Sequence of chain 36.B:
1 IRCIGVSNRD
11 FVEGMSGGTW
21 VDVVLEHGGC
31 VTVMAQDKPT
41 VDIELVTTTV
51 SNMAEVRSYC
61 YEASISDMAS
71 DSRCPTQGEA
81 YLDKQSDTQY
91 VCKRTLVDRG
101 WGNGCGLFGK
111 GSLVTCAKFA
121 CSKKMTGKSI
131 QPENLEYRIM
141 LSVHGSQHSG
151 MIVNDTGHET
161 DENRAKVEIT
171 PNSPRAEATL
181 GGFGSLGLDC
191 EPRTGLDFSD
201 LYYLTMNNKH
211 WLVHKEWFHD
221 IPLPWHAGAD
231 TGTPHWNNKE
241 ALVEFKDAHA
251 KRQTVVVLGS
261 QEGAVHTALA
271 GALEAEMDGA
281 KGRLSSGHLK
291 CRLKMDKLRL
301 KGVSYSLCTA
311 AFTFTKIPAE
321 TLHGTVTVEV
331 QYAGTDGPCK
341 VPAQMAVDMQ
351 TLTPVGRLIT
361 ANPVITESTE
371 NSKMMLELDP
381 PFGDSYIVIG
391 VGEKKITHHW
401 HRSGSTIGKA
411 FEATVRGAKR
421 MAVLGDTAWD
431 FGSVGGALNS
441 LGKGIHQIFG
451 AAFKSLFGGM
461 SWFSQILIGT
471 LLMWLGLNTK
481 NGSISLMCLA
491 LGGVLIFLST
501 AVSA

Binding-site contacts:
Ligand atom O4 contacts residue MET151 of chain 36.B at 4.4 Å.
Ligand atom C1 contacts residue MET151 of chain 36.B at 4.2 Å (hydrophobic).
Ligand atom C5 contacts residue ASN154 of chain 36.B at 3.7 Å.
Ligand atom C3 contacts residue MET151 of chain 36.B at 4.1 Å (hydrophobic).
Ligand atom C5 contacts residue MET151 of chain 36.B at 4.1 Å (hydrophobic).
Ligand atom O3 contacts residue MET151 of chain 36.B at 4.2 Å.
Ligand atom C4 contacts residue ASN154 of chain 36.B at 4.2 Å.
Ligand atom C7 contacts residue ASN154 of chain 36.B at 3.4 Å.
Ligand atom C4 contacts residue MET151 of chain 36.B at 3.5 Å (hydrophobic).
Ligand atom C8 contacts residue ASN154 of chain 36.B at 3.0 Å.
Ligand atom O5 contacts residue MET151 of chain 36.B at 3.7 Å.
Ligand atom C1 contacts residue ASN154 of chain 36.B at 1.4 Å.
Ligand atom C2 contacts residue ASN154 of chain 36.B at 2.5 Å.
Ligand atom O7 contacts residue ASN154 of chain 36.B at 4.3 Å.
Ligand atom O5 contacts residue ASN154 of chain 36.B at 2.4 Å (h-bond).
Ligand atom C2 contacts residue MET151 of chain 36.B at 4.0 Å (hydrophobic).
Ligand atom C3 contacts residue ASN154 of chain 36.B at 3.9 Å.
Ligand atom N2 contacts residue ASN154 of chain 36.B at 2.9 Å.

A small-molecule ligand and the protein it binds are described below.
Small molecule (SMILES): CC(=O)N[C@@H]1[C@@H](O)[C@H](O)[C@@H](CO)O[C@H]1O